Binding-site contacts:
Ligand atom O2 contacts residue 13P1 of chain 1.K at 3.4 Å.
Ligand atom O1P contacts residue ARG280 of chain 1.A at 4.4 Å.
Ligand atom P contacts residue ARG280 of chain 1.A at 3.2 Å.
Ligand atom C2 contacts residue ASP255 of chain 1.B at 3.8 Å.
Ligand atom C3 contacts residue ARG259 of chain 1.B at 4.5 Å.
Ligand atom C1 contacts residue HIS83 of chain 1.B at 3.8 Å.
Ligand atom O1 contacts residue 13P1 of chain 1.K at 3.0 Å (h-bond).
Ligand atom C2 contacts residue ASN23 of chain 1.B at 4.0 Å.
Ligand atom C3 contacts residue ASP82 of chain 1.B at 4.2 Å.
Ligand atom O4P contacts residue ARG259 of chain 1.B at 3.8 Å.
Ligand atom O4P contacts residue SER49 of chain 1.B at 2.5 Å (h-bond).
Ligand atom C1 contacts residue 13P1 of chain 1.K at 3.0 Å.
Ligand atom C1 contacts residue ZN1 of chain 1.J at 3.6 Å.
Ligand atom O1 contacts residue ZN1 of chain 1.J at 3.4 Å.
Ligand atom P contacts residue SER49 of chain 1.B at 3.4 Å.
Ligand atom O4P contacts residue ALA52 of chain 1.B at 4.2 Å.
Ligand atom O2P contacts residue ARG280 of chain 1.A at 3.0 Å (salt-bridge).
Ligand atom O1P contacts residue ARG259 of chain 1.B at 3.5 Å (salt-bridge).
Ligand atom O3P contacts residue SER49 of chain 1.B at 3.5 Å (h-bond).
Ligand atom C3 contacts residue SER49 of chain 1.B at 4.2 Å.
Ligand atom C3 contacts residue ASP255 of chain 1.B at 4.1 Å.
Ligand atom O4P contacts residue ARG280 of chain 1.A at 2.5 Å (salt-bridge).
Ligand atom O1 contacts residue ASP82 of chain 1.B at 2.5 Å (salt-bridge).
Ligand atom O2 contacts residue ASP255 of chain 1.B at 2.9 Å (salt-bridge).
Ligand atom C2 contacts residue 13P1 of chain 1.K at 3.6 Å.
Ligand atom C1 contacts residue ASP82 of chain 1.B at 3.0 Å.
Ligand atom C2 contacts residue ASP82 of chain 1.B at 3.1 Å.
Ligand atom O1P contacts residue SER49 of chain 1.B at 3.6 Å.
Ligand atom C1 contacts residue HIS180 of chain 1.B at 4.0 Å.
Ligand atom O2 contacts residue ASN23 of chain 1.B at 3.9 Å.
Ligand atom P contacts residue ARG259 of chain 1.B at 3.6 Å.
Ligand atom O3P contacts residue ARG280 of chain 1.A at 4.3 Å.
Ligand atom O1 contacts residue HIS83 of chain 1.B at 2.8 Å (h-bond).
Ligand atom O1 contacts residue HIS180 of chain 1.B at 4.5 Å.
Ligand atom O2 contacts residue ASP82 of chain 1.B at 3.9 Å.
Ligand atom O2P contacts residue ARG259 of chain 1.B at 2.9 Å (salt-bridge).
Ligand atom O1P contacts residue ASP255 of chain 1.B at 3.6 Å (salt-bridge).

This protein binds this small molecule.
Small molecule (SMILES): O=C[C@H](O)COP(=O)(O)O

Sequence of chain 1.A:
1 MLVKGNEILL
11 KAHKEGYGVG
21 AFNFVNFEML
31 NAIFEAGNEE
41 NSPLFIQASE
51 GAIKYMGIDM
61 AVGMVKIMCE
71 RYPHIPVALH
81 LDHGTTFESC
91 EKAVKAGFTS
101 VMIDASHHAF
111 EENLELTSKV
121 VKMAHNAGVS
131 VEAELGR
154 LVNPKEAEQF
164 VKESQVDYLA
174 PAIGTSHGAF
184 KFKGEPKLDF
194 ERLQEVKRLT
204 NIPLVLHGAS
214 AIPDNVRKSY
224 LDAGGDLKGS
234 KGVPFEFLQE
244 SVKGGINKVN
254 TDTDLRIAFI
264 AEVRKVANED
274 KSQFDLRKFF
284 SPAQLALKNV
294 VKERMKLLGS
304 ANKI

Sequence of chain 1.B:
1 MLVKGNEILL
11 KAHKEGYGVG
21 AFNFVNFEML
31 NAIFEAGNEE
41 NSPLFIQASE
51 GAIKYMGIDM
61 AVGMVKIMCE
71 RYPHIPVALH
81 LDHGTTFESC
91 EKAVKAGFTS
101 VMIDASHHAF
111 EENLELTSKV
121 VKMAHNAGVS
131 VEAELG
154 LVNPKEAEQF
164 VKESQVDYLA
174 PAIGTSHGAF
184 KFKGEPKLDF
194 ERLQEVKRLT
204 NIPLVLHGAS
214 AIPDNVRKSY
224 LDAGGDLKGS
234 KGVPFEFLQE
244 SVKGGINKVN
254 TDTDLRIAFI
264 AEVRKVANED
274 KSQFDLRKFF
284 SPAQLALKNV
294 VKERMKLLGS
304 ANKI